Sequence of chain 1.A:
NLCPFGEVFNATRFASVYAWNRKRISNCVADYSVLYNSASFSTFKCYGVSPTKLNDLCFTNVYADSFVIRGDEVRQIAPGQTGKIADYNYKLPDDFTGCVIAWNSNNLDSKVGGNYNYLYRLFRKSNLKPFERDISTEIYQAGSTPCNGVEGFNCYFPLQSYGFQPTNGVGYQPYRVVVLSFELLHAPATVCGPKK

The small molecule below binds the protein below.
Small molecule (SMILES): CC(=O)N[C@H]1[C@H](O[C@H]2[C@H](O[C@@H]3O[C@@H](C)[C@@H](O)[C@@H](O)[C@@H]3O)[C@@H](NC(C)=O)CO[C@@H]2CO[C@@H]2O[C@@H](C)[C@@H](O)[C@@H](O)[C@@H]2O)O[C@H](CO)[C@@H](O)[C@@H]1O

Binding-site contacts:
Ligand atom C8 contacts residue SER45 of chain 1.A at 4.4 Å.
Ligand atom C8 contacts residue PHE16 of chain 1.A at 4.4 Å (hydrophobic).
Ligand atom C4 contacts residue ASN17 of chain 1.A at 4.1 Å.
Ligand atom C2 contacts residue VAL41 of chain 1.A at 4.0 Å (hydrophobic).
Ligand atom C5 contacts residue ASN17 of chain 1.A at 3.5 Å.
Ligand atom O2 contacts residue VAL41 of chain 1.A at 4.5 Å.
Ligand atom O5 contacts residue SER45 of chain 1.A at 3.2 Å.
Ligand atom C6 contacts residue SER45 of chain 1.A at 4.0 Å.
Ligand atom C8 contacts residue LEU42 of chain 1.A at 3.9 Å (hydrophobic).
Ligand atom C3 contacts residue ASN17 of chain 1.A at 3.8 Å.
Ligand atom O7 contacts residue ASN17 of chain 1.A at 4.0 Å.
Ligand atom C8 contacts residue PHE12 of chain 1.A at 4.1 Å (hydrophobic).
Ligand atom C2 contacts residue ASN17 of chain 1.A at 2.5 Å.
Ligand atom C7 contacts residue ASN17 of chain 1.A at 3.8 Å.
Ligand atom N2 contacts residue ASN17 of chain 1.A at 3.1 Å (h-bond).
Ligand atom O4 contacts residue VAL41 of chain 1.A at 3.5 Å.
Ligand atom C3 contacts residue VAL41 of chain 1.A at 4.4 Å (hydrophobic).
Ligand atom O3 contacts residue VAL41 of chain 1.A at 4.0 Å.
Ligand atom C7 contacts residue GLY13 of chain 1.A at 3.7 Å.
Ligand atom C1 contacts residue ASN17 of chain 1.A at 1.4 Å.
Ligand atom O7 contacts residue GLY13 of chain 1.A at 3.3 Å.
Ligand atom C1 contacts residue SER45 of chain 1.A at 3.7 Å.
Ligand atom C8 contacts residue GLY13 of chain 1.A at 4.0 Å.
Ligand atom O5 contacts residue ASN17 of chain 1.A at 2.2 Å (h-bond).
Ligand atom C5 contacts residue SER45 of chain 1.A at 4.5 Å.